Sequence of chain 1.A:
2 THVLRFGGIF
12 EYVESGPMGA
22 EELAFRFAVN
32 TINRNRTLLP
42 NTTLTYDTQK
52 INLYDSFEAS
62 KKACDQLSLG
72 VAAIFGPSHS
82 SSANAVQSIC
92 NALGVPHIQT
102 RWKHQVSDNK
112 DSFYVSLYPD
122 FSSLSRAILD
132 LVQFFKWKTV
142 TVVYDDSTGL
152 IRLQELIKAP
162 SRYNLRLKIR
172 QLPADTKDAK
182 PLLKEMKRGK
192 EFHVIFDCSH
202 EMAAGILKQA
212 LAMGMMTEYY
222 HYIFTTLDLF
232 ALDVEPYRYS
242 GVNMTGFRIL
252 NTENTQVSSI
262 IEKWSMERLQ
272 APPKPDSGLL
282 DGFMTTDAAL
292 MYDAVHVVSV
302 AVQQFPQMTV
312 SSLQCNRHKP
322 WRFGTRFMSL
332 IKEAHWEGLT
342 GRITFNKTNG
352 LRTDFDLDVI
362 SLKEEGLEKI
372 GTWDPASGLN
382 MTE

Binding-site contacts:
Ligand atom C7 contacts residue LEU39 of chain 1.A at 4.3 Å (hydrophobic).
Ligand atom C1 contacts residue ASN36 of chain 1.A at 1.4 Å.
Ligand atom C8 contacts residue TRP337 of chain 1.A at 3.4 Å (hydrophobic).
Ligand atom N2 contacts residue TRP337 of chain 1.A at 4.2 Å.
Ligand atom O5 contacts residue ASN36 of chain 1.A at 2.4 Å (h-bond).
Ligand atom C8 contacts residue ASN36 of chain 1.A at 4.2 Å.
Ligand atom O7 contacts residue ASN36 of chain 1.A at 4.3 Å.
Ligand atom C2 contacts residue ASN36 of chain 1.A at 2.4 Å.
Ligand atom C3 contacts residue ASN36 of chain 1.A at 3.8 Å.
Ligand atom O7 contacts residue THR38 of chain 1.A at 3.9 Å.
Ligand atom O5 contacts residue THR38 of chain 1.A at 4.4 Å.
Ligand atom N2 contacts residue ASN36 of chain 1.A at 2.8 Å (h-bond).
Ligand atom C5 contacts residue ASN36 of chain 1.A at 3.6 Å.
Ligand atom C4 contacts residue ASN36 of chain 1.A at 4.2 Å.
Ligand atom C8 contacts residue LEU39 of chain 1.A at 3.5 Å (hydrophobic).
Ligand atom C7 contacts residue ASN36 of chain 1.A at 3.6 Å.
Ligand atom C7 contacts residue TRP337 of chain 1.A at 4.1 Å (hydrophobic).
Ligand atom C6 contacts residue ASN36 of chain 1.A at 4.4 Å.

A small-molecule ligand and the protein it binds are described below.
Small molecule (SMILES): CC(=O)N[C@@H]1[C@@H](O)[C@H](O)[C@@H](CO)O[C@H]1O